Binding-site contacts:
Ligand atom N5 contacts residue VAL106 of chain 1.C at 4.1 Å.
Ligand atom C19 contacts residue ILE64 of chain 1.C at 3.8 Å (hydrophobic).
Ligand atom N4 contacts residue ASN97 of chain 1.B at 3.0 Å (h-bond).
Ligand atom N4 contacts residue VAL106 of chain 1.C at 4.0 Å.
Ligand atom O20 contacts residue LYS32 of chain 1.C at 2.7 Å (salt-bridge).
Ligand atom C2 contacts residue VAL106 of chain 1.C at 3.8 Å (hydrophobic).
Ligand atom O20 contacts residue SER63 of chain 1.C at 3.4 Å (h-bond).
Ligand atom C17 contacts residue PRO1 of chain 1.C at 3.7 Å (hydrophobic).
Ligand atom C19 contacts residue GOL1 of chain 1.R at 3.7 Å.
Ligand atom C16 contacts residue TYR36 of chain 1.C at 3.9 Å (hydrophobic).
Ligand atom C18 contacts residue PHE113 of chain 1.C at 3.8 Å (hydrophobic).
Ligand atom C16 contacts residue PRO1 of chain 1.C at 3.5 Å (hydrophobic).
Ligand atom C14 contacts residue PRO1 of chain 1.C at 3.3 Å (hydrophobic).
Ligand atom C19 contacts residue LYS32 of chain 1.C at 3.2 Å.
Ligand atom O21 contacts residue LYS32 of chain 1.C at 3.0 Å (salt-bridge).
Ligand atom C17 contacts residue TYR36 of chain 1.C at 3.8 Å (hydrophobic).
Ligand atom C13 contacts residue PRO1 of chain 1.C at 3.5 Å (hydrophobic).
Ligand atom C3 contacts residue MET2 of chain 1.C at 4.1 Å (hydrophobic).
Ligand atom C15 contacts residue PRO1 of chain 1.C at 3.3 Å (hydrophobic).
Ligand atom C15 contacts residue ILE64 of chain 1.C at 3.8 Å (hydrophobic).
Ligand atom C6 contacts residue SER63 of chain 1.C at 4.0 Å.
Ligand atom C17 contacts residue PHE113 of chain 1.C at 3.6 Å (hydrophobic).
Ligand atom O20 contacts residue ILE64 of chain 1.C at 2.9 Å (h-bond).
Ligand atom C18 contacts residue PRO1 of chain 1.C at 3.7 Å (hydrophobic).
Ligand atom N5 contacts residue MET101 of chain 1.C at 3.8 Å.
Ligand atom C17 contacts residue TYR95 of chain 1.B at 3.2 Å (hydrophobic).
Ligand atom N5 contacts residue ASN97 of chain 1.B at 3.1 Å (h-bond).
Ligand atom C6 contacts residue VAL106 of chain 1.C at 4.0 Å (hydrophobic).
Ligand atom O20 contacts residue PRO1 of chain 1.C at 3.6 Å.
Ligand atom C18 contacts residue TYR95 of chain 1.B at 3.3 Å (hydrophobic).
Ligand atom C3 contacts residue TYR95 of chain 1.B at 3.7 Å (hydrophobic).
Ligand atom O21 contacts residue GOL1 of chain 1.R at 2.7 Å (h-bond).
Ligand atom C14 contacts residue ILE64 of chain 1.C at 3.8 Å (hydrophobic).
Ligand atom C19 contacts residue PRO1 of chain 1.C at 3.6 Å (hydrophobic).
Ligand atom N4 contacts residue MET2 of chain 1.C at 3.8 Å.
Ligand atom C3 contacts residue ASN97 of chain 1.B at 4.0 Å.
Ligand atom C3 contacts residue VAL106 of chain 1.C at 3.6 Å (hydrophobic).
Ligand atom N5 contacts residue HIS62 of chain 1.C at 3.2 Å.
Ligand atom C6 contacts residue HIS62 of chain 1.C at 3.7 Å.
Ligand atom C2 contacts residue PRO1 of chain 1.C at 4.0 Å (hydrophobic).

Sequence of chain 1.B:
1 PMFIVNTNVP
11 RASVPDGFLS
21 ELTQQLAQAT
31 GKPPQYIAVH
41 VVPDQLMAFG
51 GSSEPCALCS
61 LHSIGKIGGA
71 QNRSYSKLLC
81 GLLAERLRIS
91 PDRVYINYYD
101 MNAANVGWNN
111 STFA

The protein below binds the small molecule below.
Small molecule (SMILES): O=C(O)c1cccc(-c2cn[nH]c2)c1

Sequence of chain 1.C:
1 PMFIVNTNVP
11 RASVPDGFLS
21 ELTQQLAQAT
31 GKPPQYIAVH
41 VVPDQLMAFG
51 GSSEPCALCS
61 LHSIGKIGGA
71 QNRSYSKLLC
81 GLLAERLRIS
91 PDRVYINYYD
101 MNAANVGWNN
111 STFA